Binding-site contacts:
Ligand atom C3 contacts residue TRP149 of chain 1.A at 4.4 Å (hydrophobic).
Ligand atom O5 contacts residue TRP149 of chain 1.A at 3.8 Å.
Ligand atom C1 contacts residue TRP149 of chain 1.A at 3.7 Å (hydrophobic).
Ligand atom C6 contacts residue TRP149 of chain 1.A at 4.1 Å (hydrophobic).
Ligand atom C1 contacts residue ASN243 of chain 1.A at 1.5 Å.
Ligand atom C8 contacts residue ASN243 of chain 1.A at 4.4 Å.
Ligand atom N2 contacts residue ASN243 of chain 1.A at 2.9 Å (h-bond).
Ligand atom C5 contacts residue TRP149 of chain 1.A at 3.7 Å (hydrophobic).
Ligand atom C8 contacts residue VAL241 of chain 1.A at 3.3 Å (hydrophobic).
Ligand atom C5 contacts residue ASN243 of chain 1.A at 3.7 Å.
Ligand atom C4 contacts residue ASN243 of chain 1.A at 4.2 Å.
Ligand atom C2 contacts residue ASN243 of chain 1.A at 2.4 Å.
Ligand atom O7 contacts residue ASN243 of chain 1.A at 3.2 Å (h-bond).
Ligand atom C7 contacts residue VAL241 of chain 1.A at 4.5 Å (hydrophobic).
Ligand atom C7 contacts residue ASN243 of chain 1.A at 3.3 Å.
Ligand atom O5 contacts residue ASN243 of chain 1.A at 2.4 Å (h-bond).
Ligand atom C3 contacts residue ASN243 of chain 1.A at 3.8 Å.

A small-molecule ligand and the protein it binds are described below.
Small molecule (SMILES): CC(=O)N[C@@H]1[C@@H](O)[C@H](O)[C@@H](CO)O[C@H]1O

Sequence of chain 1.A:
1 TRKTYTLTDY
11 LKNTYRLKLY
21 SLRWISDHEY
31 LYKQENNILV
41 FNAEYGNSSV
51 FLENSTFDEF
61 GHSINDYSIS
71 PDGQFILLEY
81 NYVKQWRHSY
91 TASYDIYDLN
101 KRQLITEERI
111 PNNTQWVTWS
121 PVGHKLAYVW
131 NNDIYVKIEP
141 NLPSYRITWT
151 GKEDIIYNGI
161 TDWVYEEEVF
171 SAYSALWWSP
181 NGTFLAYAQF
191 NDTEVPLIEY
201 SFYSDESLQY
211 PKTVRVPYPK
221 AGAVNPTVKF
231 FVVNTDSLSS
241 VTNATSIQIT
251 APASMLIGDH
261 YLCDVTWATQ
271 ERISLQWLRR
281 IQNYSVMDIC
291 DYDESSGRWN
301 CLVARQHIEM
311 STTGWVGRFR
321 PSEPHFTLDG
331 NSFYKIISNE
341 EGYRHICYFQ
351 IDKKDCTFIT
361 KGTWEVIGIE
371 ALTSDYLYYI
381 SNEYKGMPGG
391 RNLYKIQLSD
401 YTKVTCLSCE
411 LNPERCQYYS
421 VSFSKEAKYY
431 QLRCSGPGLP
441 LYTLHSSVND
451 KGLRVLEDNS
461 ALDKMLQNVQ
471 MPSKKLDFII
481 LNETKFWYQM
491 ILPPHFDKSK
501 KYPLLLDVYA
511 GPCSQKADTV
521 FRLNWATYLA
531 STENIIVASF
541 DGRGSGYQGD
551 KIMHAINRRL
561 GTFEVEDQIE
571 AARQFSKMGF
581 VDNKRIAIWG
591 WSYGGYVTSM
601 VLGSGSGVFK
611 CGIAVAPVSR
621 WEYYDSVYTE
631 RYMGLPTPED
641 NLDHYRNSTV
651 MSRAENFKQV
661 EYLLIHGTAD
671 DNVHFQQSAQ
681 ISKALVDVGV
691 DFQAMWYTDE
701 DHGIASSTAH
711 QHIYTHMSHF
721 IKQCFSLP